Sequence of chain 55.A:
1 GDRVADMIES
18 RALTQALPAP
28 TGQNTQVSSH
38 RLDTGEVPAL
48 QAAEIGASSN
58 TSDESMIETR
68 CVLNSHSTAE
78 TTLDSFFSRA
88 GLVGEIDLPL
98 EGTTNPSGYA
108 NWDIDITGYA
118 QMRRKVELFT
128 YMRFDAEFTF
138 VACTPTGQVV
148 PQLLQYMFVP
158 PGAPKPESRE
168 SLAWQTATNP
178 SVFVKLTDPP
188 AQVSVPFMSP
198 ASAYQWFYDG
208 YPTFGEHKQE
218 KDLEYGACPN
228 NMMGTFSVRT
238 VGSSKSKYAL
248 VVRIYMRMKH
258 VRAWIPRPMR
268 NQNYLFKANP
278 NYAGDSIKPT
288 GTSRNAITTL

Sequence of chain 55.C:
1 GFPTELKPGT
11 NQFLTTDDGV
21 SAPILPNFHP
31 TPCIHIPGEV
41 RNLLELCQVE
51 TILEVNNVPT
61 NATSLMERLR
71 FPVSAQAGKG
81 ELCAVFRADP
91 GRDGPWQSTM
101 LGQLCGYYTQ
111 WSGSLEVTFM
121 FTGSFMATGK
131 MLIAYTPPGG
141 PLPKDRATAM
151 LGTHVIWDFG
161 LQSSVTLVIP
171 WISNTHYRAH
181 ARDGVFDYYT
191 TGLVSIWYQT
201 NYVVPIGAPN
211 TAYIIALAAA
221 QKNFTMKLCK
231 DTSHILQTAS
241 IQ

Sequence of chain 51.C:
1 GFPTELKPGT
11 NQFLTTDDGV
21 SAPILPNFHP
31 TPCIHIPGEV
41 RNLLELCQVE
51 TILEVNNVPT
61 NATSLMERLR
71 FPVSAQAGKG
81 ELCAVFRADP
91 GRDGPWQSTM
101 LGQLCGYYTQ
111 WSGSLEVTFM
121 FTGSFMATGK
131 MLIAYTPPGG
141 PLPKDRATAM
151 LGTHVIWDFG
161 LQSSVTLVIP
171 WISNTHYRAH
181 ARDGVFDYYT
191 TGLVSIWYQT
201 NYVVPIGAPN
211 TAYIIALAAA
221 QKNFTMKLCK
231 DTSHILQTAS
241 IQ

Binding-site contacts:
Ligand atom CAY contacts residue THR114 of chain 55.A at 3.8 Å.
Ligand atom CAK contacts residue PHE155 of chain 55.A at 2.9 Å (hydrophobic).
Ligand atom CAM contacts residue PRO177 of chain 55.A at 3.6 Å (hydrophobic).
Ligand atom CAI contacts residue PHE155 of chain 55.A at 3.1 Å (hydrophobic).
Ligand atom OAV contacts residue VAL190 of chain 55.A at 3.9 Å.
Ligand atom CAA contacts residue SER178 of chain 55.A at 3.5 Å.
Ligand atom CAF contacts residue TRP203 of chain 55.A at 3.7 Å (hydrophobic).
Ligand atom CAS contacts residue ASN228 of chain 55.A at 3.8 Å.
Ligand atom OAW contacts residue ILE111 of chain 55.A at 3.2 Å.
Ligand atom CAM contacts residue PHE155 of chain 55.A at 3.8 Å (hydrophobic).
Ligand atom NAC contacts residue ALA275 of chain 55.A at 3.5 Å.
Ligand atom CAQ contacts residue ILE113 of chain 55.A at 3.9 Å (hydrophobic).
Ligand atom CAR contacts residue ASN228 of chain 55.A at 3.7 Å.
Ligand atom CAZ contacts residue VAL192 of chain 55.A at 3.6 Å (hydrophobic).
Ligand atom CAN contacts residue PHE135 of chain 55.A at 3.4 Å (hydrophobic).
Ligand atom CAG contacts residue GLN202 of chain 55.A at 3.5 Å.
Ligand atom CAA contacts residue VAL179 of chain 55.A at 3.1 Å (hydrophobic).
Ligand atom CAJ contacts residue VAL192 of chain 55.A at 3.7 Å (hydrophobic).
Ligand atom OAD contacts residue ILE113 of chain 55.A at 3.1 Å (h-bond).
Ligand atom CAA contacts residue PRO177 of chain 55.A at 3.5 Å (hydrophobic).
Ligand atom NAC contacts residue THR114 of chain 55.A at 3.1 Å (h-bond).
Ligand atom OAD contacts residue ASP112 of chain 55.A at 3.4 Å.
Ligand atom CAF contacts residue GLN202 of chain 55.A at 3.5 Å.
Ligand atom CAA contacts residue TYR153 of chain 55.A at 3.9 Å (hydrophobic).
Ligand atom CAS contacts residue TYR201 of chain 55.A at 3.7 Å (hydrophobic).
Ligand atom CAF contacts residue ASN228 of chain 55.A at 3.8 Å.
Ligand atom CAB contacts residue PHE131 of chain 55.A at 3.8 Å (hydrophobic).
Ligand atom OAW contacts residue MET195 of chain 55.A at 3.5 Å.
Ligand atom CBB contacts residue ASN228 of chain 55.A at 3.7 Å.
Ligand atom CAJ contacts residue PHE135 of chain 55.A at 3.1 Å (hydrophobic).
Ligand atom CAH contacts residue PHE135 of chain 55.A at 3.4 Å (hydrophobic).
Ligand atom CBA contacts residue ILE111 of chain 55.A at 3.7 Å (hydrophobic).
Ligand atom CAE contacts residue PHE137 of chain 55.A at 3.9 Å (hydrophobic).
Ligand atom CAG contacts residue ASN228 of chain 55.A at 3.3 Å.
Ligand atom NAT contacts residue PHE155 of chain 55.A at 3.6 Å.
Ligand atom NBE contacts residue TRP203 of chain 55.A at 3.8 Å.
Ligand atom CAL contacts residue THR114 of chain 55.A at 3.8 Å.
Ligand atom CAR contacts residue TYR201 of chain 55.A at 3.2 Å (hydrophobic).
Ligand atom CAH contacts residue VAL192 of chain 55.A at 3.5 Å (hydrophobic).
Ligand atom CAB contacts residue PHE135 of chain 55.A at 3.8 Å (hydrophobic).

A small-molecule ligand and the protein it binds are described below.
Small molecule (SMILES): CCO/N=C/c1ccc(OCC[C@@H](C)CCN2CCN(c3ccnc(N)c3)C2=O)cc1